Binding-site contacts:
Ligand atom C2 contacts residue TYR170 of chain 1.D at 4.2 Å (hydrophobic).
Ligand atom O1 contacts residue HIS32 of chain 1.C at 2.6 Å.
Ligand atom O4 contacts residue TYR173 of chain 1.D at 3.4 Å.
Ligand atom O2 contacts residue GLY199 of chain 1.D at 4.2 Å.
Ligand atom O3 contacts residue ASP202 of chain 1.D at 2.5 Å (salt-bridge).
Ligand atom O3 contacts residue GLY199 of chain 1.D at 3.4 Å.
Ligand atom C5 contacts residue ASP202 of chain 1.D at 4.1 Å.
Ligand atom O6 contacts residue PHE164 of chain 1.D at 3.6 Å.
Ligand atom O1 contacts residue PHE31 of chain 1.C at 4.0 Å.
Ligand atom O5 contacts residue PHE31 of chain 1.C at 3.6 Å.
Ligand atom C3 contacts residue GLY200 of chain 1.D at 3.9 Å.
Ligand atom C2 contacts residue GLY199 of chain 1.D at 4.4 Å.
Ligand atom C2 contacts residue TRP198 of chain 1.D at 4.0 Å (hydrophobic).
Ligand atom O4 contacts residue ASP202 of chain 1.D at 2.6 Å (salt-bridge).
Ligand atom C3 contacts residue ASP202 of chain 1.D at 3.2 Å.
Ligand atom C3 contacts residue ASP203 of chain 1.D at 3.5 Å.
Ligand atom O2 contacts residue GLY200 of chain 1.D at 3.2 Å (h-bond).
Ligand atom C1 contacts residue TRP198 of chain 1.D at 4.2 Å (hydrophobic).
Ligand atom O3 contacts residue ASP203 of chain 1.D at 3.9 Å.
Ligand atom C1 contacts residue HIS32 of chain 1.C at 3.7 Å.
Ligand atom C4 contacts residue ASP202 of chain 1.D at 3.5 Å.
Ligand atom C6 contacts residue PHE164 of chain 1.D at 3.6 Å (hydrophobic).
Ligand atom C1 contacts residue TYR170 of chain 1.D at 3.7 Å (hydrophobic).
Ligand atom C4 contacts residue TYR173 of chain 1.D at 4.2 Å (hydrophobic).
Ligand atom O2 contacts residue ASP203 of chain 1.D at 2.7 Å (salt-bridge).
Ligand atom C1 contacts residue PHE31 of chain 1.C at 4.2 Å (hydrophobic).
Ligand atom O5 contacts residue TYR170 of chain 1.D at 4.0 Å.
Ligand atom C5 contacts residue TYR173 of chain 1.D at 3.7 Å (hydrophobic).
Ligand atom O6 contacts residue TRP198 of chain 1.D at 3.9 Å.
Ligand atom C6 contacts residue PHE31 of chain 1.C at 4.0 Å (hydrophobic).
Ligand atom C4 contacts residue TRP198 of chain 1.D at 3.9 Å (hydrophobic).
Ligand atom O3 contacts residue GLY200 of chain 1.D at 3.0 Å (h-bond).
Ligand atom C2 contacts residue ASP203 of chain 1.D at 3.5 Å.
Ligand atom C6 contacts residue TYR173 of chain 1.D at 3.6 Å (hydrophobic).
Ligand atom O5 contacts residue TRP198 of chain 1.D at 4.2 Å.
Ligand atom C2 contacts residue GLY200 of chain 1.D at 3.9 Å.
Ligand atom C4 contacts residue TYR170 of chain 1.D at 4.3 Å (hydrophobic).
Ligand atom C3 contacts residue TYR170 of chain 1.D at 4.0 Å (hydrophobic).
Ligand atom C1 contacts residue ASP203 of chain 1.D at 4.2 Å.
Ligand atom C5 contacts residue TYR170 of chain 1.D at 3.6 Å (hydrophobic).

Sequence of chain 1.C:
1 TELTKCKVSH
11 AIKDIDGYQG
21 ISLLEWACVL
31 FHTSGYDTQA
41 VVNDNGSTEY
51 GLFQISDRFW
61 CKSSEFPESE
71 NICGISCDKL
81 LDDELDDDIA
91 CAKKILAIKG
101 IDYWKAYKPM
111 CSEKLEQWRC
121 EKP

Sequence of chain 1.D:
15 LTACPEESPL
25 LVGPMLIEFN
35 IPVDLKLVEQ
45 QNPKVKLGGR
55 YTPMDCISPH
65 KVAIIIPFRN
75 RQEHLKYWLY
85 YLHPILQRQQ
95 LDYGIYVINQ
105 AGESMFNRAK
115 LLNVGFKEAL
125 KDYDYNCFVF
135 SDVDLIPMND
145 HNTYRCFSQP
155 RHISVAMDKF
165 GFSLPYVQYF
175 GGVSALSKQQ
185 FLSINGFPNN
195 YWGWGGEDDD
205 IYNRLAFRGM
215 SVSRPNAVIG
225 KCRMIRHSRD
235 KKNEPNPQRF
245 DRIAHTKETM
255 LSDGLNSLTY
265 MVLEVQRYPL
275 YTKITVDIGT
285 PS

The small molecule below binds the protein below.
Small molecule (SMILES): OC[C@H]1O[C@@H](O)[C@H](O)[C@@H](O)[C@@H]1O